Sequence of chain 4.A:
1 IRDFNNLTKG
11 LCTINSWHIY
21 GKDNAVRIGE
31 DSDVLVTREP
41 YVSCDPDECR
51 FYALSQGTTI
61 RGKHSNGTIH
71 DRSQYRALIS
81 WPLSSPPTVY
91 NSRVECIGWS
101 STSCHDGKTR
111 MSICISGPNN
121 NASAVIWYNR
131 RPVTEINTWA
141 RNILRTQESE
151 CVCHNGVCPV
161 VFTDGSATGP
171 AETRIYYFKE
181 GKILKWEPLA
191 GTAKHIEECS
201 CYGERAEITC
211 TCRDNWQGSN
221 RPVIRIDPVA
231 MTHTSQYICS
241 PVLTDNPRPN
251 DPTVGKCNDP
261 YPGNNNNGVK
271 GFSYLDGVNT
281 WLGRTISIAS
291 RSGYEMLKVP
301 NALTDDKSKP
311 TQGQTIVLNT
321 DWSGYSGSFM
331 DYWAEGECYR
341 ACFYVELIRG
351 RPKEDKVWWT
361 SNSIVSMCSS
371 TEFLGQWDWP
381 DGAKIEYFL

Sequence of chain 1.A:
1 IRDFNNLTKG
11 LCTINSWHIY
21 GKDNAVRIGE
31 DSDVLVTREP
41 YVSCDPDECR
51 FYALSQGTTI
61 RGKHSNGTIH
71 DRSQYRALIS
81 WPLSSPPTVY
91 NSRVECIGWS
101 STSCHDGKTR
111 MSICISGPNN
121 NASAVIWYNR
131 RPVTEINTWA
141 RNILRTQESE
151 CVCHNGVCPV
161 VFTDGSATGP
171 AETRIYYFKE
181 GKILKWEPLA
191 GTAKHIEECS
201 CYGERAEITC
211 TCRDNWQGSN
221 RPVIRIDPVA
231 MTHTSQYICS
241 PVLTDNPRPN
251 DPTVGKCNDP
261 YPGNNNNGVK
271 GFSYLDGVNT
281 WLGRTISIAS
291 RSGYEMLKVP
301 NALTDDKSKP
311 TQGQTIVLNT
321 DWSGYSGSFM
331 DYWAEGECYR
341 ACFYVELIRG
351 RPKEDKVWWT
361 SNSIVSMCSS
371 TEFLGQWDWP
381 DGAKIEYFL

A small-molecule ligand and the protein it binds are described below.
Small molecule (SMILES): CC(=O)N[C@H]1[C@H](O[C@H]2[C@H](O)[C@@H](NC(C)=O)CO[C@@H]2CO)O[C@H](CO)[C@@H](O[C@@H]2O[C@H](CO[C@H]3O[C@H](CO[C@H]4O[C@H](CO)[C@@H](O)[C@H](O)[C@@H]4O)[C@@H](O)[C@H](O[C@H]4O[C@H](CO)[C@@H](O)[C@H](O)[C@@H]4O)[C@@H]3O)[C@@H](O)[C@H](O[C@H]3O[C@H](CO)[C@@H](O)[C@H](O)[C@@H]3O[C@H]3O[C@H](CO)[C@@H](O)[C@H](O)[C@@H]3O[C@H]3O[C@H](CO)[C@@H](O)[C@H](O)[C@@H]3O)[C@@H]2O)[C@@H]1O

Binding-site contacts:
Ligand atom O3 contacts residue GLU295 of chain 1.A at 2.6 Å (salt-bridge).
Ligand atom O3 contacts residue GLY313 of chain 1.A at 3.0 Å (h-bond).
Ligand atom C6 contacts residue THR311 of chain 1.A at 3.6 Å.
Ligand atom O7 contacts residue BGC1 of chain 4.E at 3.2 Å (h-bond).
Ligand atom C6 contacts residue LEU374 of chain 1.A at 3.4 Å (hydrophobic).
Ligand atom O6 contacts residue GLN376 of chain 1.A at 3.3 Å.
Ligand atom O4 contacts residue GLU295 of chain 1.A at 2.8 Å (salt-bridge).
Ligand atom O2 contacts residue LEU297 of chain 1.A at 3.4 Å.
Ligand atom O2 contacts residue ASN250 of chain 1.A at 3.1 Å (h-bond).
Ligand atom O6 contacts residue ASP251 of chain 1.A at 2.6 Å (salt-bridge).
Ligand atom C2 contacts residue ASN121 of chain 4.A at 2.5 Å.
Ligand atom C8 contacts residue ASN120 of chain 4.A at 3.7 Å.
Ligand atom C7 contacts residue ASN121 of chain 4.A at 3.6 Å.
Ligand atom O4 contacts residue ARG248 of chain 1.A at 3.1 Å (salt-bridge).
Ligand atom O2 contacts residue GLY313 of chain 1.A at 3.3 Å.
Ligand atom O5 contacts residue GLY375 of chain 1.A at 3.4 Å.
Ligand atom C6 contacts residue PRO310 of chain 1.A at 3.6 Å (hydrophobic).
Ligand atom O3 contacts residue ASP251 of chain 1.A at 2.9 Å (salt-bridge).
Ligand atom O3 contacts residue GLN312 of chain 1.A at 3.3 Å.
Ligand atom O3 contacts residue ASN250 of chain 1.A at 2.8 Å (h-bond).
Ligand atom O5 contacts residue ARG284 of chain 1.A at 3.1 Å (salt-bridge).
Ligand atom O6 contacts residue THR311 of chain 1.A at 3.5 Å (h-bond).
Ligand atom N2 contacts residue ASN121 of chain 4.A at 2.9 Å (h-bond).
Ligand atom O4 contacts residue GLY313 of chain 1.A at 3.6 Å.
Ligand atom C6 contacts residue ASP251 of chain 1.A at 3.5 Å.
Ligand atom O6 contacts residue LYS309 of chain 1.A at 2.9 Å (salt-bridge).
Ligand atom C5 contacts residue ASN121 of chain 4.A at 3.6 Å.
Ligand atom O5 contacts residue ASP251 of chain 1.A at 3.5 Å (salt-bridge).
Ligand atom C6 contacts residue ILE286 of chain 1.A at 3.5 Å (hydrophobic).
Ligand atom O5 contacts residue GLN376 of chain 1.A at 3.4 Å (h-bond).
Ligand atom C5 contacts residue ARG284 of chain 1.A at 3.6 Å.
Ligand atom C3 contacts residue GLU295 of chain 1.A at 3.4 Å.
Ligand atom O4 contacts residue ILE288 of chain 1.A at 3.4 Å.
Ligand atom O4 contacts residue ARG284 of chain 1.A at 3.6 Å.
Ligand atom O3 contacts residue ARG284 of chain 1.A at 3.0 Å (salt-bridge).
Ligand atom O5 contacts residue ASN121 of chain 4.A at 2.3 Å (h-bond).
Ligand atom C1 contacts residue ASN121 of chain 4.A at 1.4 Å.
Ligand atom C3 contacts residue GLY313 of chain 1.A at 3.1 Å.
Ligand atom C4 contacts residue GLU295 of chain 1.A at 3.6 Å.
Ligand atom O6 contacts residue ILE286 of chain 1.A at 2.8 Å (h-bond).